Binding-site contacts:
Ligand atom O18 contacts residue CO1 of chain 1.B at 2.0 Å.
Ligand atom O18 contacts residue PHE353 of chain 1.A at 3.5 Å.
Ligand atom C17 contacts residue CO1 of chain 1.B at 3.4 Å.
Ligand atom C19 contacts residue CO1 of chain 1.B at 3.0 Å.
Ligand atom C29 contacts residue PHE396 of chain 1.A at 3.7 Å (hydrophobic).
Ligand atom C27 contacts residue PHE396 of chain 1.A at 3.1 Å (hydrophobic).
Ligand atom O23 contacts residue HIS280 of chain 1.A at 3.2 Å (h-bond).
Ligand atom C5 contacts residue PHE353 of chain 1.A at 3.4 Å (hydrophobic).
Ligand atom C4 contacts residue PHE353 of chain 1.A at 3.6 Å (hydrophobic).
Ligand atom C24 contacts residue PHE391 of chain 1.A at 3.6 Å (hydrophobic).
Ligand atom C3 contacts residue PHE353 of chain 1.A at 3.7 Å (hydrophobic).
Ligand atom C24 contacts residue VAL241 of chain 1.A at 3.7 Å (hydrophobic).
Ligand atom O23 contacts residue HIS198 of chain 1.A at 2.8 Å (h-bond).
Ligand atom O23 contacts residue CO1 of chain 1.B at 2.0 Å.
Ligand atom C2 contacts residue PHE353 of chain 1.A at 3.5 Å (hydrophobic).
Ligand atom C1 contacts residue PHE353 of chain 1.A at 3.3 Å (hydrophobic).
Ligand atom C26 contacts residue PHE396 of chain 1.A at 3.3 Å (hydrophobic).
Ligand atom C16 contacts residue PHE391 of chain 1.A at 3.5 Å (hydrophobic).
Ligand atom C11 contacts residue PHE353 of chain 1.A at 3.6 Å (hydrophobic).
Ligand atom O18 contacts residue GLU366 of chain 1.A at 2.9 Å (salt-bridge).
Ligand atom C3 contacts residue GLY392 of chain 1.A at 3.5 Å.
Ligand atom C30 contacts residue GLN265 of chain 1.A at 3.7 Å.
Ligand atom O23 contacts residue PHE391 of chain 1.A at 3.7 Å.
Ligand atom C8 contacts residue PHE396 of chain 1.A at 3.5 Å (hydrophobic).
Ligand atom C15 contacts residue LEU399 of chain 1.A at 3.6 Å (hydrophobic).
Ligand atom C4 contacts residue PHE396 of chain 1.A at 3.6 Å (hydrophobic).
Ligand atom C17 contacts residue PHE391 of chain 1.A at 3.6 Å (hydrophobic).
Ligand atom C2 contacts residue GLY392 of chain 1.A at 3.7 Å.
Ligand atom C2 contacts residue PHE391 of chain 1.A at 3.3 Å (hydrophobic).
Ligand atom O18 contacts residue HIS280 of chain 1.A at 3.0 Å (h-bond).
Ligand atom C6 contacts residue PHE353 of chain 1.A at 3.2 Å (hydrophobic).
Ligand atom N7 contacts residue PHE396 of chain 1.A at 3.5 Å.
Ligand atom C27 contacts residue LEU237 of chain 1.A at 3.2 Å (hydrophobic).
Ligand atom C16 contacts residue CO1 of chain 1.B at 3.0 Å.
Ligand atom C19 contacts residue PHE391 of chain 1.A at 3.5 Å (hydrophobic).
Ligand atom C29 contacts residue GLN265 of chain 1.A at 3.4 Å.
Ligand atom O14 contacts residue LEU399 of chain 1.A at 3.5 Å.
Ligand atom C24 contacts residue PRO252 of chain 1.A at 3.3 Å (hydrophobic).
Ligand atom C26 contacts residue LEU237 of chain 1.A at 3.5 Å (hydrophobic).
Ligand atom N20 contacts residue PHE391 of chain 1.A at 3.4 Å.

Sequence of chain 1.A:
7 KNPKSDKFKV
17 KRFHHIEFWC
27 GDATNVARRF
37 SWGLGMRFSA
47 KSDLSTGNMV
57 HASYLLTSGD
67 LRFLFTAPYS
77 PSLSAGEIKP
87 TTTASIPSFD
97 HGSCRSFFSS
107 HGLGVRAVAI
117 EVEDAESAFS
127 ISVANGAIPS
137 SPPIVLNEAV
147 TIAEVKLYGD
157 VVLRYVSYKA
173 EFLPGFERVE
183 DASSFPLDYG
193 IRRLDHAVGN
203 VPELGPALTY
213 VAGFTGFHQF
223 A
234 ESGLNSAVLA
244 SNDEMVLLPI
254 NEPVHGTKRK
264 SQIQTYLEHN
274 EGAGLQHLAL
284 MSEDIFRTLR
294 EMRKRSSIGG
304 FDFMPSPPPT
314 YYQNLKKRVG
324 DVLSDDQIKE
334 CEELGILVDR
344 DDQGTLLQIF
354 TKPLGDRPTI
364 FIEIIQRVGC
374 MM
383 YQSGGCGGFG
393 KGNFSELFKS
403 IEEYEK

This small molecule binds to this protein.
Small molecule (SMILES): Cc1c(C(=O)c2c(C3CC3)[nH]n(C)c2=O)ccc2c1c(=O)n(CC1CC1)c(=O)n2C